Sequence of chain 1.A:
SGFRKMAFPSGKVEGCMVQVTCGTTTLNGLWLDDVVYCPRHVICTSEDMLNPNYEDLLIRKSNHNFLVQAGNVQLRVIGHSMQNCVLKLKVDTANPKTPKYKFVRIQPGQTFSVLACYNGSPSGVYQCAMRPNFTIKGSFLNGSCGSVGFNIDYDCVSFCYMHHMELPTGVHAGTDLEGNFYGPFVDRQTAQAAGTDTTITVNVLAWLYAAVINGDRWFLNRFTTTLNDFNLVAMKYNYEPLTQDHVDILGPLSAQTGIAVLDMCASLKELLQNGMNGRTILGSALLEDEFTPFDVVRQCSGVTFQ

Binding-site contacts:
Ligand atom C10 contacts residue LEU141 of chain 1.A at 3.9 Å (hydrophobic).
Ligand atom N contacts residue PHE140 of chain 1.A at 3.0 Å (h-bond).
Ligand atom O1 contacts residue GLY143 of chain 1.A at 3.1 Å (h-bond).
Ligand atom N1 contacts residue SER144 of chain 1.A at 3.7 Å.
Ligand atom C17 contacts residue THR45 of chain 1.A at 3.8 Å.
Ligand atom C14 contacts residue ASN142 of chain 1.A at 3.9 Å.
Ligand atom C11 contacts residue CYS145 of chain 1.A at 3.4 Å (hydrophobic).
Ligand atom C7 contacts residue ASN142 of chain 1.A at 3.8 Å.
Ligand atom C7 contacts residue PHE140 of chain 1.A at 3.7 Å (hydrophobic).
Ligand atom C11 contacts residue GLY143 of chain 1.A at 3.7 Å.
Ligand atom C3 contacts residue ASN142 of chain 1.A at 3.7 Å.
Ligand atom N2 contacts residue CYS44 of chain 1.A at 3.9 Å.
Ligand atom N1 contacts residue HIS163 of chain 1.A at 2.8 Å (h-bond).
Ligand atom C12 contacts residue ASN142 of chain 1.A at 3.7 Å.
Ligand atom C17 contacts residue SER46 of chain 1.A at 3.9 Å.
Ligand atom C18 contacts residue CYS44 of chain 1.A at 3.7 Å (hydrophobic).
Ligand atom C15 contacts residue HIS41 of chain 1.A at 3.4 Å.
Ligand atom C18 contacts residue MET49 of chain 1.A at 3.4 Å (hydrophobic).
Ligand atom C17 contacts residue MET49 of chain 1.A at 3.9 Å (hydrophobic).
Ligand atom O1 contacts residue CYS145 of chain 1.A at 2.5 Å (h-bond).
Ligand atom N1 contacts residue GLU166 of chain 1.A at 3.8 Å.
Ligand atom C13 contacts residue CYS145 of chain 1.A at 1.7 Å (hydrophobic).
Ligand atom C8 contacts residue LEU141 of chain 1.A at 3.8 Å (hydrophobic).
Ligand atom C8 contacts residue GLU166 of chain 1.A at 3.5 Å.
Ligand atom C12 contacts residue CYS145 of chain 1.A at 2.7 Å (hydrophobic).
Ligand atom C4 contacts residue ASN142 of chain 1.A at 3.6 Å.
Ligand atom C17 contacts residue CYS44 of chain 1.A at 3.5 Å (hydrophobic).
Ligand atom C14 contacts residue CYS145 of chain 1.A at 3.6 Å (hydrophobic).
Ligand atom C7 contacts residue GLU166 of chain 1.A at 3.4 Å.
Ligand atom C9 contacts residue SER144 of chain 1.A at 3.9 Å.
Ligand atom C8 contacts residue PHE140 of chain 1.A at 3.5 Å (hydrophobic).
Ligand atom C18 contacts residue HIS41 of chain 1.A at 3.2 Å.
Ligand atom N contacts residue GLU166 of chain 1.A at 3.0 Å (salt-bridge).
Ligand atom C5 contacts residue ASN142 of chain 1.A at 3.7 Å.
Ligand atom C11 contacts residue ASN142 of chain 1.A at 3.5 Å.
Ligand atom C6 contacts residue ASN142 of chain 1.A at 3.7 Å.
Ligand atom N1 contacts residue PHE140 of chain 1.A at 3.5 Å.
Ligand atom O1 contacts residue SER144 of chain 1.A at 3.4 Å (h-bond).
Ligand atom C9 contacts residue HIS163 of chain 1.A at 3.5 Å.
Ligand atom C13 contacts residue GLY143 of chain 1.A at 3.9 Å.

Sequence of chain 2.A:
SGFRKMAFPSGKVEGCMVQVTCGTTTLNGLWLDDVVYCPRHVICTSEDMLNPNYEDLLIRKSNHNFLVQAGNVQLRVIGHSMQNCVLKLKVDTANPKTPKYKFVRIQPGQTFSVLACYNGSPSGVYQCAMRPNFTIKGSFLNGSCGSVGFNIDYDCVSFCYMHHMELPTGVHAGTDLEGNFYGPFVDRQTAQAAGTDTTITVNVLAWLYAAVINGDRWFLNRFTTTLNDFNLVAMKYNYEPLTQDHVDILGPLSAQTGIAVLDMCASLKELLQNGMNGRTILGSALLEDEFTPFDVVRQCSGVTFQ

The protein below binds the small molecule below.
Small molecule (SMILES): COc1cc(-c2cccc3[nH]ncc23)cc(C=O)c1OCC(=O)N(C)C